Sequence of chain 1.D:
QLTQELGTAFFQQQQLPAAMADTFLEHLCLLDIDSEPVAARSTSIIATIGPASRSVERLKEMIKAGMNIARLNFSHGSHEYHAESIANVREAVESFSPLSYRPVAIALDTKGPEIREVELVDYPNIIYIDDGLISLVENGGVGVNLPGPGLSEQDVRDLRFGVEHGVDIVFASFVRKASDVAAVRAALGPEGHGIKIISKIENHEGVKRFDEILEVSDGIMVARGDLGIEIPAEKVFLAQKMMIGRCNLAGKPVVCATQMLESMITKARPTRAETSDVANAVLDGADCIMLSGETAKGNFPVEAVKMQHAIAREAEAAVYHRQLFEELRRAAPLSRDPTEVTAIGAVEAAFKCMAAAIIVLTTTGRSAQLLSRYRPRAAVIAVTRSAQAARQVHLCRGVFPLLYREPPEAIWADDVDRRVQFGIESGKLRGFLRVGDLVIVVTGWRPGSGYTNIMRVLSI

Binding-site contacts:
Ligand atom P1 contacts residue ARG501 of chain 1.D at 3.6 Å.
Ligand atom O5P contacts residue THR446 of chain 1.D at 2.7 Å (h-bond).
Ligand atom O6P contacts residue GLY532 of chain 1.D at 2.8 Å (h-bond).
Ligand atom O6P contacts residue SER449 of chain 1.D at 3.6 Å.
Ligand atom O4 contacts residue THR534 of chain 1.D at 3.4 Å (h-bond).
Ligand atom O3 contacts residue GLY526 of chain 1.D at 3.1 Å.
Ligand atom C3 contacts residue ARG528 of chain 1.D at 3.4 Å.
Ligand atom C3 contacts residue GLY530 of chain 1.D at 3.6 Å.
Ligand atom O3P contacts residue TRP494 of chain 1.D at 3.0 Å (h-bond).
Ligand atom O3P contacts residue ARG501 of chain 1.D at 2.6 Å (salt-bridge).
Ligand atom C4 contacts residue GLY530 of chain 1.D at 3.4 Å.
Ligand atom O4 contacts residue GLY532 of chain 1.D at 3.6 Å (h-bond).
Ligand atom O1P contacts residue GLY530 of chain 1.D at 2.7 Å (h-bond).
Ligand atom O3 contacts residue ARG528 of chain 1.D at 2.9 Å (salt-bridge).
Ligand atom P2 contacts residue SER449 of chain 1.D at 3.6 Å.
Ligand atom C6 contacts residue THR534 of chain 1.D at 3.4 Å.
Ligand atom C6 contacts residue LEU443 of chain 1.D at 3.6 Å (hydrophobic).
Ligand atom O2 contacts residue LEU443 of chain 1.D at 3.5 Å.
Ligand atom O4P contacts residue SER449 of chain 1.D at 2.6 Å (h-bond).
Ligand atom P2 contacts residue SER531 of chain 1.D at 3.7 Å.
Ligand atom O2P contacts residue ARG501 of chain 1.D at 2.8 Å (salt-bridge).
Ligand atom O3 contacts residue TRP494 of chain 1.D at 3.7 Å.
Ligand atom O6 contacts residue THR445 of chain 1.D at 3.1 Å (h-bond).
Ligand atom O6P contacts residue SER531 of chain 1.D at 3.6 Å.
Ligand atom O6 contacts residue THR444 of chain 1.D at 3.6 Å.
Ligand atom O2P contacts residue THR445 of chain 1.D at 3.7 Å.
Ligand atom O5P contacts residue THR444 of chain 1.D at 3.7 Å.
Ligand atom O6 contacts residue SER531 of chain 1.D at 3.7 Å.
Ligand atom P2 contacts residue THR445 of chain 1.D at 3.7 Å.
Ligand atom C5 contacts residue GLY530 of chain 1.D at 3.5 Å.
Ligand atom C6 contacts residue SER449 of chain 1.D at 3.7 Å.
Ligand atom P2 contacts residue THR444 of chain 1.D at 3.6 Å.
Ligand atom O1 contacts residue GLY530 of chain 1.D at 3.6 Å (h-bond).
Ligand atom O4P contacts residue THR444 of chain 1.D at 2.6 Å (h-bond).
Ligand atom O2 contacts residue GLY526 of chain 1.D at 3.6 Å.
Ligand atom O4 contacts residue GLY530 of chain 1.D at 2.6 Å (h-bond).
Ligand atom O5P contacts residue SER531 of chain 1.D at 3.1 Å.
Ligand atom O5P contacts residue THR445 of chain 1.D at 3.4 Å (h-bond).
Ligand atom O1P contacts residue PRO529 of chain 1.D at 3.5 Å.
Ligand atom O4 contacts residue TYR533 of chain 1.D at 2.8 Å (h-bond).

The small molecule below binds the protein below.
Small molecule (SMILES): O=P(O)(O)OC[C@H]1O[C@](O)(COP(=O)(O)O)[C@@H](O)[C@@H]1O